Binding-site contacts:
Ligand atom C15 contacts residue GLU26 of chain 1.C at 3.7 Å.
Ligand atom C17 contacts residue LEU23 of chain 1.C at 3.7 Å (hydrophobic).
Ligand atom C18 contacts residue PHE49 of chain 1.B at 3.8 Å (hydrophobic).
Ligand atom N2 contacts residue TYR62 of chain 1.C at 2.7 Å (h-bond).
Ligand atom CL1 contacts residue ARG22 of chain 1.C at 3.9 Å.
Ligand atom N4 contacts residue GLU26 of chain 1.C at 3.0 Å.
Ligand atom C7 contacts residue TYR62 of chain 1.C at 3.7 Å (hydrophobic).
Ligand atom C4 contacts residue TYR82 of chain 1.B at 3.9 Å (hydrophobic).
Ligand atom C20 contacts residue SER52 of chain 1.B at 3.4 Å.
Ligand atom C8 contacts residue TRP90 of chain 1.C at 3.3 Å (hydrophobic).
Ligand atom C22 contacts residue GLU26 of chain 1.C at 3.5 Å.
Ligand atom C3 contacts residue LEU114 of chain 1.C at 3.9 Å (hydrophobic).
Ligand atom C8 contacts residue TYR62 of chain 1.C at 3.6 Å (hydrophobic).
Ligand atom C1 contacts residue VAL92 of chain 1.C at 3.4 Å (hydrophobic).
Ligand atom C12 contacts residue TYR62 of chain 1.C at 3.0 Å (hydrophobic).
Ligand atom C6 contacts residue TYR62 of chain 1.C at 3.8 Å (hydrophobic).
Ligand atom N1 contacts residue TYR62 of chain 1.C at 3.6 Å.
Ligand atom C23 contacts residue HIS60 of chain 1.C at 3.2 Å.
Ligand atom C1 contacts residue TYR62 of chain 1.C at 3.9 Å (hydrophobic).
Ligand atom C11 contacts residue TYR62 of chain 1.C at 3.0 Å (hydrophobic).
Ligand atom CL1 contacts residue PHE49 of chain 1.B at 3.4 Å.
Ligand atom C10 contacts residue TYR62 of chain 1.C at 3.1 Å (hydrophobic).
Ligand atom C3 contacts residue THR79 of chain 1.B at 3.5 Å.
Ligand atom C24 contacts residue TYR62 of chain 1.C at 3.4 Å (hydrophobic).
Ligand atom C7 contacts residue TRP90 of chain 1.C at 3.4 Å (hydrophobic).
Ligand atom C9 contacts residue HIS60 of chain 1.C at 3.3 Å.
Ligand atom C19 contacts residue SER52 of chain 1.B at 3.6 Å.
Ligand atom C13 contacts residue TYR62 of chain 1.C at 3.7 Å (hydrophobic).
Ligand atom C4 contacts residue LEU114 of chain 1.C at 3.9 Å (hydrophobic).
Ligand atom C1 contacts residue ILE44 of chain 1.B at 3.8 Å (hydrophobic).
Ligand atom C17 contacts residue LEU48 of chain 1.B at 3.5 Å (hydrophobic).
Ligand atom C16 contacts residue ILE28 of chain 1.C at 3.8 Å (hydrophobic).
Ligand atom C19 contacts residue GLU26 of chain 1.C at 3.4 Å.
Ligand atom C6 contacts residue TRP90 of chain 1.C at 3.9 Å (hydrophobic).
Ligand atom C20 contacts residue GLU26 of chain 1.C at 3.5 Å.
Ligand atom N1 contacts residue ILE44 of chain 1.B at 3.7 Å.
Ligand atom N1 contacts residue VAL92 of chain 1.C at 3.0 Å.
Ligand atom C16 contacts residue LEU48 of chain 1.B at 3.7 Å (hydrophobic).
Ligand atom C5 contacts residue TYR82 of chain 1.B at 3.7 Å (hydrophobic).
Ligand atom C9 contacts residue TYR62 of chain 1.C at 3.4 Å (hydrophobic).

A small-molecule ligand and the protein it binds are described below.
Small molecule (SMILES): N#Cc1cccc(CN2CCC3=C(C2)C(=O)N(Cc2ccc(Cl)cc2)C2=NCCN23)c1

Sequence of chain 1.C:
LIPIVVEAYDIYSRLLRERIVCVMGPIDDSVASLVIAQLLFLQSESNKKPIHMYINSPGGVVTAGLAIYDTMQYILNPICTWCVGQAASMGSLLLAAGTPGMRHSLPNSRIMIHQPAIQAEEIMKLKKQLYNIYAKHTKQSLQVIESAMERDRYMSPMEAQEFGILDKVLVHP

Sequence of chain 1.B:
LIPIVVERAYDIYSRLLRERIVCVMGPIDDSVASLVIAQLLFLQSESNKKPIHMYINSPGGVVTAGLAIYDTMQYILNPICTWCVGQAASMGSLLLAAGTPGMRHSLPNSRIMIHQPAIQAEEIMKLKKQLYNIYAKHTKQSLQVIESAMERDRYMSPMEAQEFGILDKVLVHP